Sequence of chain 1.A:
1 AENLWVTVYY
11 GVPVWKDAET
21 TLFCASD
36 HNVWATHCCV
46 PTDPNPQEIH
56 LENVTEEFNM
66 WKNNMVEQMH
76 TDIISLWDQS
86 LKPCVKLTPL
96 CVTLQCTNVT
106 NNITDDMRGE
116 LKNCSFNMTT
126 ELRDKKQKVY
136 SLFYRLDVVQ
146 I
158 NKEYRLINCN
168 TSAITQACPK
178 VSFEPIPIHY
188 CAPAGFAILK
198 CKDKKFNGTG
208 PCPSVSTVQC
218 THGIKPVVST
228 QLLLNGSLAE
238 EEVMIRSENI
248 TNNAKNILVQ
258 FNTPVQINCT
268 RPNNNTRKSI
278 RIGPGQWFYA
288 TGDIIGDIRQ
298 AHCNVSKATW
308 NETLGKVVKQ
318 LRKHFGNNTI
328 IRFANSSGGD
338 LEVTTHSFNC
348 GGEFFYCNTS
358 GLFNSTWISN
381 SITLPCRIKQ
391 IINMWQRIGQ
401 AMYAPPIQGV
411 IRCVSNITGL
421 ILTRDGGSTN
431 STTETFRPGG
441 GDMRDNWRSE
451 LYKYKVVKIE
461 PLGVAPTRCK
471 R

This protein binds this small molecule.
Small molecule (SMILES): CC(=O)N[C@H]1[C@H](O[C@H]2[C@H](O)[C@@H](NC(C)=O)CO[C@@H]2CO)O[C@H](CO)[C@@H](O[C@@H]2O[C@H](CO)[C@@H](O)[C@H](O)[C@@H]2O)[C@@H]1O

Binding-site contacts:
Ligand atom O5 contacts residue ASN118 of chain 1.A at 2.4 Å (h-bond).
Ligand atom C2 contacts residue TYR135 of chain 1.A at 4.4 Å (hydrophobic).
Ligand atom C5 contacts residue ASN118 of chain 1.A at 3.7 Å.
Ligand atom C4 contacts residue ASN118 of chain 1.A at 4.2 Å.
Ligand atom C5 contacts residue TYR135 of chain 1.A at 4.0 Å (hydrophobic).
Ligand atom C2 contacts residue ASP290 of chain 1.A at 4.0 Å.
Ligand atom C7 contacts residue ASP290 of chain 1.A at 3.6 Å.
Ligand atom C8 contacts residue ASN118 of chain 1.A at 4.4 Å.
Ligand atom C4 contacts residue TYR135 of chain 1.A at 4.4 Å (hydrophobic).
Ligand atom N2 contacts residue ASN118 of chain 1.A at 2.9 Å (h-bond).
Ligand atom C3 contacts residue ASN118 of chain 1.A at 3.7 Å.
Ligand atom O5 contacts residue TYR135 of chain 1.A at 4.3 Å.
Ligand atom O4 contacts residue TYR135 of chain 1.A at 3.9 Å.
Ligand atom C1 contacts residue ASN118 of chain 1.A at 1.5 Å.
Ligand atom O3 contacts residue ASP290 of chain 1.A at 3.0 Å (salt-bridge).
Ligand atom C1 contacts residue TYR135 of chain 1.A at 4.0 Å (hydrophobic).
Ligand atom C3 contacts residue TYR135 of chain 1.A at 3.9 Å (hydrophobic).
Ligand atom C2 contacts residue ASN118 of chain 1.A at 2.5 Å.
Ligand atom C7 contacts residue ASN118 of chain 1.A at 3.3 Å.
Ligand atom C8 contacts residue LEU137 of chain 1.A at 3.9 Å (hydrophobic).
Ligand atom N2 contacts residue LEU137 of chain 1.A at 4.4 Å.
Ligand atom O7 contacts residue ASN118 of chain 1.A at 3.3 Å (h-bond).
Ligand atom C8 contacts residue VAL104 of chain 1.A at 3.9 Å (hydrophobic).
Ligand atom C8 contacts residue ASP290 of chain 1.A at 3.4 Å.
Ligand atom N2 contacts residue ASP290 of chain 1.A at 3.0 Å (salt-bridge).
Ligand atom C8 contacts residue TYR135 of chain 1.A at 3.6 Å (hydrophobic).
Ligand atom C7 contacts residue LEU137 of chain 1.A at 4.4 Å (hydrophobic).
Ligand atom C7 contacts residue TYR135 of chain 1.A at 3.7 Å (hydrophobic).
Ligand atom O7 contacts residue TYR135 of chain 1.A at 3.5 Å.
Ligand atom C3 contacts residue ASP290 of chain 1.A at 3.8 Å.